The protein below binds the small molecule below.
Small molecule (SMILES): COc1ccc([C@]2(c3ccc(F)c(-c4cccnc4)c3)N=C(N)N3CC(F)(F)CN=C32)cc1C

Sequence of chain 1.A:
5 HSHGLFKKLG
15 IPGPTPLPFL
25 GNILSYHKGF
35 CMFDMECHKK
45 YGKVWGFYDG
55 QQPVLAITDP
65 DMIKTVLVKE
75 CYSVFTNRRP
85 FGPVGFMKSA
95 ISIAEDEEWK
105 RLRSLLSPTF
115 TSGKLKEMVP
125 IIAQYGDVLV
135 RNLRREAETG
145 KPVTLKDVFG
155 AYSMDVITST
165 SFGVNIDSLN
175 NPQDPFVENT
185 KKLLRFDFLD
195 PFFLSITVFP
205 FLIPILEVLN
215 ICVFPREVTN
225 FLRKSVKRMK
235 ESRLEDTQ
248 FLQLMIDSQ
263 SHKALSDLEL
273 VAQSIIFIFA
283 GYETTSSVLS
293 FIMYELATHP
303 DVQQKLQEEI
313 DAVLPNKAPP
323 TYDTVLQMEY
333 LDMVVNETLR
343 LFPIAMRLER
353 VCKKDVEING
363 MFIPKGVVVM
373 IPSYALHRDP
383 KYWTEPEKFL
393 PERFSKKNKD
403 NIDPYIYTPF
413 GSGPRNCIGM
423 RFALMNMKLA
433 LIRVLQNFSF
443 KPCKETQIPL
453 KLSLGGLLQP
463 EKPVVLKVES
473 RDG

Binding-site contacts:
Ligand atom C5 contacts residue SER96 of chain 1.A at 3.9 Å.
Ligand atom C30 contacts residue ILE346 of chain 1.A at 4.0 Å (hydrophobic).
Ligand atom C17 contacts residue SER96 of chain 1.A at 3.9 Å.
Ligand atom C9 contacts residue ARG189 of chain 1.A at 3.6 Å.
Ligand atom C1 contacts residue PHE190 of chain 1.A at 3.2 Å (hydrophobic).
Ligand atom C30 contacts residue HEM1 of chain 1.B at 4.0 Å.
Ligand atom C9 contacts residue ILE278 of chain 1.A at 3.8 Å (hydrophobic).
Ligand atom N19 contacts residue ARG82 of chain 1.A at 3.4 Å.
Ligand atom F21 contacts residue PHE85 of chain 1.A at 3.9 Å.
Ligand atom C14 contacts residue ARG83 of chain 1.A at 3.6 Å.
Ligand atom C9 contacts residue PHE281 of chain 1.A at 3.2 Å (hydrophobic).
Ligand atom O8 contacts residue PHE190 of chain 1.A at 3.1 Å.
Ligand atom O8 contacts residue ARG189 of chain 1.A at 4.0 Å.
Ligand atom C7 contacts residue PHE190 of chain 1.A at 3.7 Å (hydrophobic).
Ligand atom C31 contacts residue ALA282 of chain 1.A at 3.6 Å (hydrophobic).
Ligand atom N32 contacts residue HEM1 of chain 1.B at 2.6 Å.
Ligand atom C6 contacts residue ILE278 of chain 1.A at 4.1 Å (hydrophobic).
Ligand atom C30 contacts residue THR286 of chain 1.A at 3.4 Å.
Ligand atom N19 contacts residue SER96 of chain 1.A at 2.8 Å (h-bond).
Ligand atom C15 contacts residue ARG83 of chain 1.A at 3.2 Å.
Ligand atom F34 contacts residue ALA347 of chain 1.A at 3.1 Å.
Ligand atom N16 contacts residue PHE85 of chain 1.A at 4.0 Å.
Ligand atom N18 contacts residue SER96 of chain 1.A at 4.0 Å.
Ligand atom N32 contacts residue ALA282 of chain 1.A at 4.1 Å.
Ligand atom C2 contacts residue PHE190 of chain 1.A at 3.7 Å (hydrophobic).
Ligand atom F21 contacts residue ARG83 of chain 1.A at 3.0 Å.
Ligand atom C15 contacts residue PHE85 of chain 1.A at 3.4 Å (hydrophobic).
Ligand atom C1 contacts residue ARG189 of chain 1.A at 3.5 Å.
Ligand atom F34 contacts residue HEM1 of chain 1.B at 4.1 Å.
Ligand atom O8 contacts residue PHE281 of chain 1.A at 4.1 Å.
Ligand atom N12 contacts residue PHE192 of chain 1.A at 3.7 Å.
Ligand atom C33 contacts residue HEM1 of chain 1.B at 3.3 Å.
Ligand atom C17 contacts residue ARG82 of chain 1.A at 3.9 Å.
Ligand atom C31 contacts residue HEM1 of chain 1.B at 3.0 Å.
Ligand atom C13 contacts residue PHE192 of chain 1.A at 3.3 Å (hydrophobic).
Ligand atom O8 contacts residue PHE218 of chain 1.A at 3.4 Å.
Ligand atom C9 contacts residue PHE218 of chain 1.A at 3.3 Å (hydrophobic).
Ligand atom C9 contacts residue PHE190 of chain 1.A at 4.0 Å (hydrophobic).
Ligand atom F20 contacts residue ARG83 of chain 1.A at 4.1 Å.
Ligand atom C2 contacts residue ARG189 of chain 1.A at 3.9 Å.